A protein and the small-molecule ligand that binds it are described below.
Small molecule (SMILES): CC[C@@H]1[C@@H](C)O[C@@](O)([C@@H](C)[C@H](O)[C@H](C)[C@H]2OC(=O)/C=C/C=C/[C@H](C)[C@@H]([C@@H](C)[C@@H](O)[C@H](C)[C@@]3(O)C[C@@H](O[C@H]4C[C@H](O)[C@H](O)[C@H](C)O4)[C@H](CC)[C@@H](C)O3)OC(=O)/C=C/C=C/[C@@H]2C)C[C@H]1O[C@H]1C[C@H](O)[C@H](O)[C@H](C)O1

Sequence of chain 1.D:
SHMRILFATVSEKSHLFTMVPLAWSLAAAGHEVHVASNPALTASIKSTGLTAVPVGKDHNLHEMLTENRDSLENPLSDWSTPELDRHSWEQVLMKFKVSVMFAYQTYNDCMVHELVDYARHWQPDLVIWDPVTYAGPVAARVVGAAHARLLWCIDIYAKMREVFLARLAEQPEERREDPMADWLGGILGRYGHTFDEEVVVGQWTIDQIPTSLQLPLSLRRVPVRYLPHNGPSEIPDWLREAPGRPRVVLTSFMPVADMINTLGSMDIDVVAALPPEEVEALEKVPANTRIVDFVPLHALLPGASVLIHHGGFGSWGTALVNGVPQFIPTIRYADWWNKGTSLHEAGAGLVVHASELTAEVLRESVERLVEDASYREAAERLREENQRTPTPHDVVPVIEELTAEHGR

Binding-site contacts:
Ligand atom OAQ contacts residue TYR362 of chain 1.D at 3.1 Å.
Ligand atom CAY contacts residue HIS33 of chain 1.D at 3.2 Å.
Ligand atom CBM contacts residue TYR362 of chain 1.D at 3.2 Å (hydrophobic).
Ligand atom CCG contacts residue TYR122 of chain 1.D at 3.2 Å (hydrophobic).
Ligand atom OAM contacts residue SER32 of chain 1.D at 3.5 Å (h-bond).
Ligand atom CBN contacts residue LEU94 of chain 1.D at 3.5 Å (hydrophobic).
Ligand atom CBN contacts residue MET112 of chain 1.D at 3.3 Å (hydrophobic).
Ligand atom OAO contacts residue PHE342 of chain 1.D at 2.6 Å (h-bond).
Ligand atom OAG contacts residue ALA363 of chain 1.D at 3.3 Å.
Ligand atom OAA contacts residue TYR125 of chain 1.D at 3.0 Å (h-bond).
Ligand atom OAR contacts residue SER95 of chain 1.D at 3.1 Å.
Ligand atom CBW contacts residue TRP170 of chain 1.D at 3.4 Å (hydrophobic).
Ligand atom OAH contacts residue ASN92 of chain 1.D at 3.3 Å (h-bond).
Ligand atom CBC contacts residue TYR125 of chain 1.D at 3.5 Å (hydrophobic).
Ligand atom OAB contacts residue LEU94 of chain 1.D at 3.5 Å.
Ligand atom OAR contacts residue LEU94 of chain 1.D at 3.6 Å.
Ligand atom CCA contacts residue SER32 of chain 1.D at 3.5 Å.
Ligand atom CAW contacts residue HIS33 of chain 1.D at 3.5 Å.
Ligand atom CCP contacts residue PHE120 of chain 1.D at 3.5 Å (hydrophobic).
Ligand atom CBU contacts residue ALA121 of chain 1.D at 3.6 Å (hydrophobic).
Ligand atom CAS contacts residue TYR362 of chain 1.D at 3.6 Å (hydrophobic).
Ligand atom CBM contacts residue GLU30 of chain 1.D at 3.6 Å.
Ligand atom OAA contacts residue TYR362 of chain 1.D at 3.2 Å (h-bond).
Ligand atom OAE contacts residue ALA363 of chain 1.D at 3.6 Å.
Ligand atom OAL contacts residue VAL116 of chain 1.D at 3.2 Å.
Ligand atom CCK contacts residue GLY341 of chain 1.D at 3.5 Å.
Ligand atom CBK contacts residue TYR175 of chain 1.D at 3.5 Å (hydrophobic).
Ligand atom CCC contacts residue PHE342 of chain 1.D at 3.5 Å (hydrophobic).
Ligand atom OAO contacts residue GLY341 of chain 1.D at 3.2 Å.
Ligand atom CBQ contacts residue TRP365 of chain 1.D at 3.6 Å (hydrophobic).
Ligand atom OAE contacts residue TYR362 of chain 1.D at 2.7 Å.
Ligand atom CBS contacts residue SER32 of chain 1.D at 3.5 Å.
Ligand atom CBC contacts residue TYR362 of chain 1.D at 3.0 Å (hydrophobic).
Ligand atom OAI contacts residue TRP365 of chain 1.D at 2.8 Å (h-bond).
Ligand atom OAC contacts residue HIS33 of chain 1.D at 3.0 Å (h-bond).
Ligand atom CCH contacts residue SER89 of chain 1.D at 3.1 Å.
Ligand atom CBM contacts residue TYR125 of chain 1.D at 3.2 Å (hydrophobic).
Ligand atom OAG contacts residue TYR175 of chain 1.D at 2.4 Å (h-bond).
Ligand atom CCK contacts residue HIS339 of chain 1.D at 3.1 Å.
Ligand atom CBD contacts residue LEU94 of chain 1.D at 3.1 Å (hydrophobic).